Sequence of chain 4.A:
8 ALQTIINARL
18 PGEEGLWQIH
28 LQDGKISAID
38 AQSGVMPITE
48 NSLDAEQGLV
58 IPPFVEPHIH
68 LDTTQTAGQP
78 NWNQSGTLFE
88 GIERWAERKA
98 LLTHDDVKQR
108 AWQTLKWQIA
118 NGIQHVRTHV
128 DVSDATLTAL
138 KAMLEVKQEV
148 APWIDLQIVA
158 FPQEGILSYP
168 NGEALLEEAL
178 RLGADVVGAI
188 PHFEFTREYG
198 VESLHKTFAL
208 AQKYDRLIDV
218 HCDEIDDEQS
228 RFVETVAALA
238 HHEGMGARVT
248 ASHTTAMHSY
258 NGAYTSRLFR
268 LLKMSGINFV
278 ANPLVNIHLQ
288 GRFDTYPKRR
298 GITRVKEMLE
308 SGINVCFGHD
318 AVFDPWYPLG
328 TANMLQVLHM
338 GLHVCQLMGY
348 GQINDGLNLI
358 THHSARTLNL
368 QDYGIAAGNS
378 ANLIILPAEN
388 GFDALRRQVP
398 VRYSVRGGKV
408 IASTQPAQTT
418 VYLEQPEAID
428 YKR

A protein and the small-molecule ligand that binds it are described below.
Small molecule (SMILES): O=C1NC=C(F)[C@H](O)N1

Binding-site contacts:
Ligand atom F5 contacts residue TRP323 of chain 4.A at 3.5 Å.
Ligand atom C2 contacts residue HIS218 of chain 4.A at 3.5 Å.
Ligand atom C4 contacts residue FE1 of chain 4.B at 3.2 Å.
Ligand atom C5 contacts residue ASP317 of chain 4.A at 3.7 Å.
Ligand atom O2 contacts residue PHE158 of chain 4.A at 3.5 Å.
Ligand atom N1 contacts residue TRP323 of chain 4.A at 3.7 Å.
Ligand atom O2 contacts residue HIS218 of chain 4.A at 3.5 Å.
Ligand atom N3 contacts residue GLU221 of chain 4.A at 2.7 Å (salt-bridge).
Ligand atom C5 contacts residue TRP323 of chain 4.A at 3.6 Å (hydrophobic).
Ligand atom C2 contacts residue GLN160 of chain 4.A at 3.7 Å.
Ligand atom C6 contacts residue TRP323 of chain 4.A at 3.3 Å (hydrophobic).
Ligand atom C5 contacts residue HIS67 of chain 4.A at 3.5 Å.
Ligand atom N1 contacts residue GLN160 of chain 4.A at 2.9 Å (h-bond).
Ligand atom C4 contacts residue HIS250 of chain 4.A at 3.8 Å.
Ligand atom C4 contacts residue ASP317 of chain 4.A at 3.5 Å.
Ligand atom O4 contacts residue ASP317 of chain 4.A at 2.8 Å (salt-bridge).
Ligand atom O2 contacts residue ILE187 of chain 4.A at 3.7 Å.
Ligand atom C6 contacts residue HIS67 of chain 4.A at 3.4 Å.
Ligand atom N3 contacts residue FE1 of chain 4.B at 3.7 Å.
Ligand atom C2 contacts residue LEU85 of chain 4.A at 3.6 Å (hydrophobic).
Ligand atom O2 contacts residue LEU85 of chain 4.A at 3.6 Å.
Ligand atom O4 contacts residue HIS65 of chain 4.A at 3.6 Å.
Ligand atom N1 contacts residue PHE158 of chain 4.A at 3.9 Å.
Ligand atom O4 contacts residue GLU221 of chain 4.A at 3.8 Å.
Ligand atom O4 contacts residue FE1 of chain 4.B at 2.0 Å.
Ligand atom O2 contacts residue GLN160 of chain 4.A at 3.1 Å (h-bond).
Ligand atom C5 contacts residue FE1 of chain 4.B at 3.4 Å.
Ligand atom N3 contacts residue HIS218 of chain 4.A at 3.4 Å.
Ligand atom O4 contacts residue HIS250 of chain 4.A at 2.9 Å (h-bond).
Ligand atom F5 contacts residue ASP317 of chain 4.A at 3.2 Å.
Ligand atom O2 contacts residue GLU221 of chain 4.A at 3.7 Å.
Ligand atom O4 contacts residue HIS218 of chain 4.A at 3.2 Å (h-bond).
Ligand atom C2 contacts residue GLU221 of chain 4.A at 3.7 Å.
Ligand atom F5 contacts residue HIS67 of chain 4.A at 3.6 Å.
Ligand atom F5 contacts residue FE1 of chain 4.B at 3.8 Å.
Ligand atom O4 contacts residue HIS67 of chain 4.A at 3.4 Å (h-bond).
Ligand atom N3 contacts residue LEU85 of chain 4.A at 3.4 Å.
Ligand atom N1 contacts residue HIS67 of chain 4.A at 3.8 Å.
Ligand atom C6 contacts residue FE1 of chain 4.B at 3.9 Å.
Ligand atom C4 contacts residue GLU221 of chain 4.A at 3.5 Å.